Sequence of chain 1.B:
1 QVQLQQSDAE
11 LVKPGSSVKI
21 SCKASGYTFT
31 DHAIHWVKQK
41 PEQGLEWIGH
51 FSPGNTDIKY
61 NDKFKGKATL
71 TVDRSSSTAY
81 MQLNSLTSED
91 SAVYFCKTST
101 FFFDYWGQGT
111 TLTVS

Binding-site contacts:
Ligand atom O4 contacts residue HIS32 of chain 1.B at 2.6 Å (h-bond).
Ligand atom C8 contacts residue ALA33 of chain 1.B at 4.0 Å (hydrophobic).
Ligand atom C8 contacts residue HIS35 of chain 1.B at 3.5 Å.
Ligand atom O7 contacts residue THR100 of chain 1.B at 3.1 Å.
Ligand atom O5 contacts residue SER99 of chain 1.B at 3.0 Å (h-bond).
Ligand atom CBN contacts residue LEU102 of chain 1.A at 3.8 Å (hydrophobic).
Ligand atom C8 contacts residue THR100 of chain 1.B at 3.8 Å.
Ligand atom C5 contacts residue SER99 of chain 1.B at 3.8 Å.
Ligand atom C4 contacts residue SER99 of chain 1.B at 3.9 Å.
Ligand atom CBM contacts residue ASP97 of chain 1.A at 4.0 Å.
Ligand atom C6 contacts residue PHE102 of chain 1.B at 3.6 Å (hydrophobic).
Ligand atom CBO contacts residue TYR100 of chain 1.A at 2.9 Å (hydrophobic).
Ligand atom C4 contacts residue ASP31 of chain 1.B at 3.7 Å.
Ligand atom CBK contacts residue TYR98 of chain 1.A at 3.6 Å (hydrophobic).
Ligand atom CBN contacts residue TYR100 of chain 1.A at 3.6 Å (hydrophobic).
Ligand atom OAZ contacts residue THR100 of chain 1.B at 3.5 Å (h-bond).
Ligand atom O4 contacts residue SER99 of chain 1.B at 3.0 Å (h-bond).
Ligand atom O7 contacts residue SER99 of chain 1.B at 3.3 Å.
Ligand atom O3 contacts residue HIS32 of chain 1.B at 3.5 Å.
Ligand atom CBA contacts residue PHE102 of chain 1.B at 3.6 Å (hydrophobic).
Ligand atom C1 contacts residue SER99 of chain 1.B at 3.6 Å.
Ligand atom C7 contacts residue THR100 of chain 1.B at 3.5 Å.
Ligand atom O7 contacts residue HIS35 of chain 1.B at 2.7 Å (h-bond).
Ligand atom C6 contacts residue SER99 of chain 1.B at 3.7 Å.
Ligand atom O6 contacts residue HIS32 of chain 1.B at 3.9 Å.
Ligand atom NBP contacts residue TYR98 of chain 1.A at 2.8 Å (h-bond).
Ligand atom C6 contacts residue HIS32 of chain 1.B at 3.8 Å.
Ligand atom C7 contacts residue ALA33 of chain 1.B at 3.7 Å (hydrophobic).
Ligand atom O3 contacts residue ASP31 of chain 1.B at 3.9 Å.
Ligand atom CBB contacts residue PHE102 of chain 1.B at 3.4 Å (hydrophobic).
Ligand atom O3 contacts residue ALA33 of chain 1.B at 2.9 Å (h-bond).
Ligand atom CBM contacts residue LEU102 of chain 1.A at 3.9 Å (hydrophobic).
Ligand atom C4 contacts residue HIS32 of chain 1.B at 3.6 Å.
Ligand atom C7 contacts residue HIS35 of chain 1.B at 3.5 Å.
Ligand atom C8 contacts residue HIS50 of chain 1.B at 3.4 Å.
Ligand atom O4 contacts residue ASP31 of chain 1.B at 4.0 Å.
Ligand atom CBH contacts residue TYR100 of chain 1.A at 4.0 Å (hydrophobic).
Ligand atom O5 contacts residue PHE102 of chain 1.B at 3.5 Å.
Ligand atom C2 contacts residue SER99 of chain 1.B at 3.6 Å.
Ligand atom O7 contacts residue ALA33 of chain 1.B at 3.6 Å.

Sequence of chain 1.A:
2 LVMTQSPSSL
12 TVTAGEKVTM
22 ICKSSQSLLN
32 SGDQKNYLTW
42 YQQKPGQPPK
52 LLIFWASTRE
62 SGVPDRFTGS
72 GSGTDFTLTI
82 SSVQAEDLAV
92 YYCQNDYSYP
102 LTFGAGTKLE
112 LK

This small molecule binds to this protein.
Small molecule (SMILES): CC(=O)N[C@H]1[C@@H](O[C@H](C)[C@H](NC(=O)[C@H](CO)NC(=O)CNC(=O)[C@@H]2CCCN2C(=O)[C@H](C)N)C(=O)N[C@@H](C)C(=O)N2CCC[C@H]2C(N)=O)O[C@H](CO)[C@H](O)[C@@H]1O